Sequence of chain 1.A:
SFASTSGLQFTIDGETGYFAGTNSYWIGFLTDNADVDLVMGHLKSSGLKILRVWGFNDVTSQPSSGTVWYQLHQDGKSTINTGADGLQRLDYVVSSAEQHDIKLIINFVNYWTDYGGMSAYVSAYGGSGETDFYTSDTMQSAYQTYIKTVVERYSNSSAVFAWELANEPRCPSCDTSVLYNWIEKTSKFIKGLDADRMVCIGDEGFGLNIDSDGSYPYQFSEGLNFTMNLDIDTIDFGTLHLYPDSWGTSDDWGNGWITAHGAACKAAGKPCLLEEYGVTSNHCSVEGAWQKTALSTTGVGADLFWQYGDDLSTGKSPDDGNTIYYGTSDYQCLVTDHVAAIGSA

The small molecule below binds the protein below.
Small molecule (SMILES): CC(=O)N[C@@H]1[C@@H](O)[C@H](O)[C@@H](CO)O[C@H]1O

Binding-site contacts:
Ligand atom C2 contacts residue ASN156 of chain 1.A at 2.4 Å.
Ligand atom O5 contacts residue ASN156 of chain 1.A at 2.4 Å (h-bond).
Ligand atom N2 contacts residue SER155 of chain 1.A at 4.3 Å.
Ligand atom O7 contacts residue SER155 of chain 1.A at 4.1 Å.
Ligand atom C8 contacts residue ASN156 of chain 1.A at 3.4 Å.
Ligand atom O7 contacts residue ASN156 of chain 1.A at 4.3 Å.
Ligand atom N2 contacts residue ASN156 of chain 1.A at 2.9 Å (h-bond).
Ligand atom O7 contacts residue GLU152 of chain 1.A at 3.6 Å (salt-bridge).
Ligand atom C3 contacts residue ASN156 of chain 1.A at 3.8 Å.
Ligand atom O7 contacts residue ARG153 of chain 1.A at 3.8 Å.
Ligand atom C7 contacts residue ASN156 of chain 1.A at 3.3 Å.
Ligand atom C4 contacts residue ASN156 of chain 1.A at 4.2 Å.
Ligand atom C1 contacts residue ASN156 of chain 1.A at 1.4 Å.
Ligand atom C5 contacts residue ASN156 of chain 1.A at 3.7 Å.